Binding-site contacts:
Ligand atom O1 contacts residue HIS99 of chain 1.B at 3.0 Å (h-bond).
Ligand atom O4P contacts residue GLY239 of chain 1.B at 2.9 Å (h-bond).
Ligand atom C1 contacts residue LYS17 of chain 1.B at 3.8 Å.
Ligand atom O2 contacts residue GLU172 of chain 1.B at 2.4 Å (salt-bridge).
Ligand atom O1P contacts residue LYS17 of chain 1.B at 3.3 Å (salt-bridge).
Ligand atom C1 contacts residue GLY239 of chain 1.B at 4.1 Å.
Ligand atom O2P contacts residue GLY239 of chain 1.B at 3.6 Å.
Ligand atom C2 contacts residue LYS17 of chain 1.B at 4.1 Å.
Ligand atom O1P contacts residue ILE177 of chain 1.B at 3.8 Å.
Ligand atom O1P contacts residue GLY239 of chain 1.B at 3.5 Å.
Ligand atom P contacts residue GLY240 of chain 1.B at 3.7 Å.
Ligand atom O3P contacts residue SER218 of chain 1.B at 2.6 Å (h-bond).
Ligand atom C2 contacts residue GLY239 of chain 1.B at 3.9 Å.
Ligand atom O1 contacts residue ASN15 of chain 1.B at 3.7 Å.
Ligand atom O2P contacts residue GLY178 of chain 1.B at 4.0 Å.
Ligand atom O3P contacts residue GLY178 of chain 1.B at 2.9 Å (h-bond).
Ligand atom C2 contacts residue GLU172 of chain 1.B at 3.5 Å.
Ligand atom C2 contacts residue GLY217 of chain 1.B at 4.0 Å.
Ligand atom O2 contacts residue LEU237 of chain 1.B at 3.5 Å.
Ligand atom C1 contacts residue GLU172 of chain 1.B at 3.2 Å.
Ligand atom O3P contacts residue GLY217 of chain 1.B at 3.6 Å.
Ligand atom O2P contacts residue LYS17 of chain 1.B at 4.3 Å.
Ligand atom O4P contacts residue VAL238 of chain 1.B at 4.0 Å.
Ligand atom O2 contacts residue ASN15 of chain 1.B at 4.3 Å.
Ligand atom O1 contacts residue GLY239 of chain 1.B at 4.1 Å.
Ligand atom O4P contacts residue SER218 of chain 1.B at 3.5 Å (h-bond).
Ligand atom O2 contacts residue HIS99 of chain 1.B at 3.2 Å (h-bond).
Ligand atom O2P contacts residue GLY240 of chain 1.B at 2.8 Å (h-bond).
Ligand atom O3P contacts residue ILE177 of chain 1.B at 3.5 Å.
Ligand atom O1P contacts residue GLY240 of chain 1.B at 4.3 Å.
Ligand atom O4P contacts residue GLY240 of chain 1.B at 3.7 Å.
Ligand atom P contacts residue GLY178 of chain 1.B at 4.0 Å.
Ligand atom O4P contacts residue VAL219 of chain 1.B at 4.0 Å.
Ligand atom O1 contacts residue ILE177 of chain 1.B at 4.2 Å.
Ligand atom P contacts residue GLY239 of chain 1.B at 3.7 Å.
Ligand atom C2 contacts residue ILE177 of chain 1.B at 4.0 Å (hydrophobic).
Ligand atom P contacts residue SER218 of chain 1.B at 3.7 Å.
Ligand atom O1 contacts residue LYS17 of chain 1.B at 2.7 Å (salt-bridge).
Ligand atom O3P contacts residue ALA176 of chain 1.B at 3.7 Å.
Ligand atom C1 contacts residue HIS99 of chain 1.B at 3.4 Å.

This protein binds this small molecule.
Small molecule (SMILES): O=C(O)COP(=O)(O)O

Sequence of chain 1.B:
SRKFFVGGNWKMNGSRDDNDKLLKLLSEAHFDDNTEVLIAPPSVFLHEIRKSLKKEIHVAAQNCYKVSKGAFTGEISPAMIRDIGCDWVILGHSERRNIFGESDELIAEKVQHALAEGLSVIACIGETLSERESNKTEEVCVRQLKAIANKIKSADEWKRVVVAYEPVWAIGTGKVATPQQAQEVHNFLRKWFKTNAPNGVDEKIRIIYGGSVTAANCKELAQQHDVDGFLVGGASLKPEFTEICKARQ